A protein and the small-molecule ligand that binds it are described below.
Small molecule (SMILES): Cc1ccc(OC(=O)N(CC(=O)O)Cc2cccc(OCc3nc(-c4ccc(Cl)cc4)oc3C)c2)cc1

Binding-site contacts:
Ligand atom C3 contacts residue ILE163 of chain 1.B at 3.5 Å (hydrophobic).
Ligand atom O37 contacts residue TYR273 of chain 1.B at 2.7 Å (h-bond).
Ligand atom C6 contacts residue MET164 of chain 1.B at 3.5 Å (hydrophobic).
Ligand atom C21 contacts residue CYS85 of chain 1.B at 3.5 Å (hydrophobic).
Ligand atom C6 contacts residue CYS85 of chain 1.B at 3.5 Å (hydrophobic).
Ligand atom C9 contacts residue CYS85 of chain 1.B at 3.5 Å (hydrophobic).
Ligand atom C21 contacts residue VAL141 of chain 1.B at 3.7 Å (hydrophobic).
Ligand atom O23 contacts residue CYS85 of chain 1.B at 3.7 Å.
Ligand atom O37 contacts residue TYR123 of chain 1.B at 3.5 Å (h-bond).
Ligand atom C1 contacts residue LEU156 of chain 1.B at 3.8 Å (hydrophobic).
Ligand atom O19 contacts residue CYS85 of chain 1.B at 3.7 Å.
Ligand atom C22 contacts residue CYS85 of chain 1.B at 3.3 Å (hydrophobic).
Ligand atom O8 contacts residue ILE163 of chain 1.B at 3.7 Å.
Ligand atom O23 contacts residue VAL141 of chain 1.B at 3.7 Å.
Ligand atom C34 contacts residue SER89 of chain 1.B at 3.7 Å.
Ligand atom C5 contacts residue ILE163 of chain 1.B at 3.7 Å (hydrophobic).
Ligand atom O10 contacts residue CYS85 of chain 1.B at 3.3 Å.
Ligand atom N25 contacts residue VAL141 of chain 1.B at 3.4 Å.
Ligand atom C4 contacts residue ILE163 of chain 1.B at 3.6 Å (hydrophobic).
Ligand atom C24 contacts residue VAL141 of chain 1.B at 3.5 Å (hydrophobic).
Ligand atom O36 contacts residue LEU269 of chain 1.B at 3.3 Å.
Ligand atom C35 contacts residue TYR123 of chain 1.B at 3.4 Å (hydrophobic).
Ligand atom O36 contacts residue TYR123 of chain 1.B at 2.5 Å (h-bond).
Ligand atom C7 contacts residue MET164 of chain 1.B at 3.8 Å (hydrophobic).
Ligand atom C33 contacts residue MET139 of chain 1.B at 3.7 Å (hydrophobic).
Ligand atom CL32 contacts residue GLU60 of chain 1.B at 3.8 Å.
Ligand atom C12 contacts residue HIS249 of chain 1.B at 3.6 Å.
Ligand atom C34 contacts residue CYS85 of chain 1.B at 3.8 Å (hydrophobic).
Ligand atom C18 contacts residue CYS85 of chain 1.B at 3.7 Å (hydrophobic).
Ligand atom O36 contacts residue SER89 of chain 1.B at 2.8 Å (h-bond).
Ligand atom O10 contacts residue PHE82 of chain 1.B at 3.4 Å.
Ligand atom C27 contacts residue VAL141 of chain 1.B at 3.8 Å (hydrophobic).
Ligand atom C31 contacts residue ILE148 of chain 1.B at 3.7 Å (hydrophobic).
Ligand atom C35 contacts residue SER89 of chain 1.B at 3.6 Å.
Ligand atom CL32 contacts residue VAL64 of chain 1.B at 3.6 Å.
Ligand atom C30 contacts residue LEU56 of chain 1.B at 3.8 Å (hydrophobic).
Ligand atom C35 contacts residue TYR273 of chain 1.B at 3.8 Å (hydrophobic).
Ligand atom C4 contacts residue PHE82 of chain 1.B at 3.5 Å (hydrophobic).
Ligand atom C33 contacts residue CYS85 of chain 1.B at 3.7 Å (hydrophobic).
Ligand atom O37 contacts residue HIS249 of chain 1.B at 2.8 Å (h-bond).

Sequence of chain 1.B:
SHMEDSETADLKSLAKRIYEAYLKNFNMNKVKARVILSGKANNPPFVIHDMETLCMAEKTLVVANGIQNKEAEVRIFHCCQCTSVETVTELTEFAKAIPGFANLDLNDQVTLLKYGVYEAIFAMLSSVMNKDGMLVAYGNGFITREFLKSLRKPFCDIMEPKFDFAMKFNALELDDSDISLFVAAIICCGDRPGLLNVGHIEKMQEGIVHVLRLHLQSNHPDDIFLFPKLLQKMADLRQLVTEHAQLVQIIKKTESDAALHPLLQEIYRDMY